Sequence of chain 2.A:
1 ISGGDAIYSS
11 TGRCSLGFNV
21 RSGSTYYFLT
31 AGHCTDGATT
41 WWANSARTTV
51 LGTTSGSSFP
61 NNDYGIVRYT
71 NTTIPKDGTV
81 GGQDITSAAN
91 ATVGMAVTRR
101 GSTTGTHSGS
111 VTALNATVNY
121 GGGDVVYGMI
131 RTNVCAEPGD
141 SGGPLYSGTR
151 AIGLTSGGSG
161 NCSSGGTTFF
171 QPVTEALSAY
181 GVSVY

A protein and the small-molecule ligand that binds it are described below.
Small molecule (SMILES): CC[C@H](C)[C@H](NC(=O)[C@H](C)NC(=O)[C@@H](N)CC(=O)O)C(=O)N[C@@H](Cc1ccc(O)cc1)C(=O)O

Binding-site contacts:
Ligand atom CD2 contacts residue GLY157 of chain 2.A at 3.7 Å.
Ligand atom OD1 contacts residue SER159 of chain 2.A at 3.6 Å (h-bond).
Ligand atom C contacts residue TYR120 of chain 2.A at 3.6 Å (hydrophobic).
Ligand atom OH contacts residue GLY160 of chain 2.A at 3.3 Å (h-bond).
Ligand atom OH contacts residue GLY158 of chain 2.A at 3.4 Å.
Ligand atom C contacts residue GLY158 of chain 2.A at 3.7 Å.
Ligand atom CA contacts residue SER141 of chain 2.A at 2.5 Å.
Ligand atom OXT contacts residue SER141 of chain 2.A at 2.4 Å (h-bond).
Ligand atom C contacts residue SER141 of chain 2.A at 1.9 Å.
Ligand atom CG2 contacts residue TYR120 of chain 2.A at 3.7 Å (hydrophobic).
Ligand atom CD1 contacts residue HIS33 of chain 2.A at 3.4 Å.
Ligand atom O contacts residue GLY157 of chain 2.A at 3.1 Å.
Ligand atom CD1 contacts residue PRO138 of chain 2.A at 3.5 Å (hydrophobic).
Ligand atom OD1 contacts residue GLY158 of chain 2.A at 3.4 Å.
Ligand atom OXT contacts residue HIS33 of chain 2.A at 2.7 Å (h-bond).
Ligand atom OH contacts residue SER159 of chain 2.A at 3.4 Å (h-bond).
Ligand atom CB contacts residue GLU137 of chain 2.A at 3.6 Å.
Ligand atom CE2 contacts residue ALA136 of chain 2.A at 3.4 Å (hydrophobic).
Ligand atom CZ contacts residue ALA136 of chain 2.A at 3.1 Å (hydrophobic).
Ligand atom CB contacts residue HIS33 of chain 2.A at 3.6 Å.
Ligand atom CD1 contacts residue GLU137 of chain 2.A at 3.5 Å.
Ligand atom OH contacts residue ALA136 of chain 2.A at 3.1 Å (h-bond).
Ligand atom CB contacts residue SER141 of chain 2.A at 2.8 Å.
Ligand atom OD1 contacts residue PHE169 of chain 2.A at 3.7 Å.
Ligand atom C contacts residue HIS33 of chain 2.A at 3.7 Å.
Ligand atom N contacts residue GLY158 of chain 2.A at 2.9 Å (h-bond).
Ligand atom N contacts residue TYR120 of chain 2.A at 3.6 Å.
Ligand atom O contacts residue SER141 of chain 2.A at 2.5 Å (h-bond).
Ligand atom N contacts residue SER156 of chain 2.A at 3.2 Å (h-bond).
Ligand atom CA contacts residue GLY158 of chain 2.A at 3.4 Å.
Ligand atom O contacts residue PRO138 of chain 2.A at 3.7 Å.
Ligand atom O contacts residue ASP140 of chain 2.A at 3.5 Å (salt-bridge).
Ligand atom O contacts residue GLY139 of chain 2.A at 2.8 Å (h-bond).
Ligand atom O contacts residue TYR120 of chain 2.A at 3.7 Å.
Ligand atom O contacts residue GLY158 of chain 2.A at 2.9 Å (h-bond).
Ligand atom CD1 contacts residue EDO1 of chain 2.I at 3.1 Å.
Ligand atom CD2 contacts residue ALA136 of chain 2.A at 3.5 Å (hydrophobic).
Ligand atom CG contacts residue GLU137 of chain 2.A at 3.7 Å.
Ligand atom CA contacts residue SER156 of chain 2.A at 3.6 Å.
Ligand atom N contacts residue SER141 of chain 2.A at 2.9 Å (h-bond).